Binding-site contacts:
Ligand atom C4 contacts residue ASN798 of chain 1.B at 4.2 Å.
Ligand atom C2 contacts residue ASN798 of chain 1.B at 2.5 Å.
Ligand atom C5 contacts residue ASN798 of chain 1.B at 3.6 Å.
Ligand atom C1 contacts residue SER800 of chain 1.B at 3.4 Å.
Ligand atom O5 contacts residue SER800 of chain 1.B at 3.4 Å (h-bond).
Ligand atom C7 contacts residue ASN798 of chain 1.B at 4.0 Å.
Ligand atom C8 contacts residue ASN798 of chain 1.B at 4.3 Å.
Ligand atom C3 contacts residue ASN798 of chain 1.B at 3.8 Å.
Ligand atom C6 contacts residue SER800 of chain 1.B at 4.2 Å.
Ligand atom C2 contacts residue SER800 of chain 1.B at 4.5 Å.
Ligand atom C1 contacts residue ASN798 of chain 1.B at 1.4 Å.
Ligand atom C6 contacts residue GLN801 of chain 1.B at 4.4 Å.
Ligand atom C5 contacts residue SER800 of chain 1.B at 3.4 Å.
Ligand atom O5 contacts residue ASN798 of chain 1.B at 2.3 Å (h-bond).
Ligand atom N2 contacts residue ASN798 of chain 1.B at 2.9 Å (h-bond).

Sequence of chain 1.B:
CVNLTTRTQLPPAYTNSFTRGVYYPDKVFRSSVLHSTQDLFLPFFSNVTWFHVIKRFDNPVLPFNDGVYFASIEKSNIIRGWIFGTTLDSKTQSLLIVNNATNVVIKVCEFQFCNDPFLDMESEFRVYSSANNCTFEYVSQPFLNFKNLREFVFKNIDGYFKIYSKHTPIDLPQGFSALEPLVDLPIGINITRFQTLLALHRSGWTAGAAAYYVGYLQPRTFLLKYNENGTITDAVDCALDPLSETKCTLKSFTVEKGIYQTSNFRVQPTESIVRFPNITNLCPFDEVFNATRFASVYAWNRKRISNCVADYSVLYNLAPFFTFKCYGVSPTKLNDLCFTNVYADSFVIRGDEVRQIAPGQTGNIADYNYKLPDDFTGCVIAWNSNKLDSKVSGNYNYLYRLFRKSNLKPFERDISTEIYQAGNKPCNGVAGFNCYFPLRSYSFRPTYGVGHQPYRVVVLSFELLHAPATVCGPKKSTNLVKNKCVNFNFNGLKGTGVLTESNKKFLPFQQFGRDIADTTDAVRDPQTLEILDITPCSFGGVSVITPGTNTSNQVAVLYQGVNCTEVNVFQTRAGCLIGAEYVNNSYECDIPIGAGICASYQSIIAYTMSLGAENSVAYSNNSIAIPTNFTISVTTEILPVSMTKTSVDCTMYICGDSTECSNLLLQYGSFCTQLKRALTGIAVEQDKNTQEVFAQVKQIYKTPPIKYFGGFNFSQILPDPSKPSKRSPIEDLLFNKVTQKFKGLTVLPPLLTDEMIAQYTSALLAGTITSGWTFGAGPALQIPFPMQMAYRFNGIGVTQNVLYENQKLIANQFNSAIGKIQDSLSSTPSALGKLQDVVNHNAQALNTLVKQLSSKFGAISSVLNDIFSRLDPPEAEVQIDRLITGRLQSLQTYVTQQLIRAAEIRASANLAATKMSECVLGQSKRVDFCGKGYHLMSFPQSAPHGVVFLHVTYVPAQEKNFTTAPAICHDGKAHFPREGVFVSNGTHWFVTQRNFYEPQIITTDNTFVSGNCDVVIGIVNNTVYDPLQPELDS

The protein below binds the small molecule below.
Small molecule (SMILES): CC(=O)N[C@H]1[C@H](O[C@H]2[C@H](O)[C@@H](NC(C)=O)CO[C@@H]2CO)O[C@H](CO)[C@@H](O)[C@@H]1O